A protein and the small-molecule ligand that binds it are described below.
Small molecule (SMILES): CNC(=O)c1ncccn1

Binding-site contacts:
Ligand atom C2 contacts residue PHE116 of chain 1.A at 4.0 Å (hydrophobic).
Ligand atom C1 contacts residue CYS106 of chain 1.A at 4.2 Å (hydrophobic).
Ligand atom C1 contacts residue ILE54 of chain 1.A at 3.9 Å (hydrophobic).
Ligand atom N3 contacts residue ASN110 of chain 1.A at 3.7 Å.
Ligand atom O1 contacts residue ASN110 of chain 1.A at 2.9 Å (h-bond).
Ligand atom N3 contacts residue EDO1 of chain 1.D at 3.2 Å (h-bond).
Ligand atom C5 contacts residue PHE116 of chain 1.A at 4.1 Å (hydrophobic).
Ligand atom C1 contacts residue EDO1 of chain 1.D at 0.3 Å.
Ligand atom C4 contacts residue PHE116 of chain 1.A at 4.0 Å (hydrophobic).
Ligand atom N1 contacts residue PHE116 of chain 1.A at 4.1 Å.
Ligand atom N1 contacts residue VAL59 of chain 1.A at 3.8 Å.
Ligand atom O1 contacts residue EDO1 of chain 1.C at 1.4 Å (h-bond).
Ligand atom N1 contacts residue EDO1 of chain 1.D at 1.0 Å (h-bond).
Ligand atom C4 contacts residue EDO1 of chain 1.C at 2.3 Å.
Ligand atom C3 contacts residue PHE116 of chain 1.A at 3.9 Å (hydrophobic).
Ligand atom N2 contacts residue PHE116 of chain 1.A at 3.7 Å.
Ligand atom C5 contacts residue VAL64 of chain 1.A at 3.8 Å (hydrophobic).
Ligand atom C3 contacts residue EDO1 of chain 1.C at 1.4 Å.
Ligand atom N1 contacts residue ILE54 of chain 1.A at 4.0 Å.
Ligand atom O1 contacts residue EDO1 of chain 1.D at 2.1 Å.
Ligand atom C1 contacts residue PHE55 of chain 1.A at 3.6 Å (hydrophobic).
Ligand atom C2 contacts residue ASN110 of chain 1.A at 3.9 Å.
Ligand atom C1 contacts residue VAL59 of chain 1.A at 4.2 Å (hydrophobic).
Ligand atom C2 contacts residue EDO1 of chain 1.D at 1.4 Å.
Ligand atom C6 contacts residue EDO1 of chain 1.C at 1.0 Å.
Ligand atom C4 contacts residue EDO1 of chain 1.D at 3.5 Å.
Ligand atom C1 contacts residue EDO1 of chain 1.C at 3.7 Å.
Ligand atom C2 contacts residue EDO1 of chain 1.C at 1.7 Å.
Ligand atom N3 contacts residue TYR109 of chain 1.A at 4.1 Å.
Ligand atom N2 contacts residue EDO1 of chain 1.C at 2.1 Å.
Ligand atom O1 contacts residue VAL59 of chain 1.A at 4.1 Å.
Ligand atom C6 contacts residue EDO1 of chain 1.D at 4.2 Å.
Ligand atom C6 contacts residue VAL64 of chain 1.A at 4.0 Å (hydrophobic).
Ligand atom C6 contacts residue PHE116 of chain 1.A at 4.2 Å (hydrophobic).
Ligand atom C2 contacts residue VAL59 of chain 1.A at 3.8 Å (hydrophobic).
Ligand atom N2 contacts residue EDO1 of chain 1.D at 2.2 Å (h-bond).
Ligand atom N1 contacts residue EDO1 of chain 1.C at 3.0 Å (h-bond).
Ligand atom C3 contacts residue EDO1 of chain 1.D at 2.0 Å.
Ligand atom N3 contacts residue EDO1 of chain 1.C at 0.4 Å.
Ligand atom C5 contacts residue EDO1 of chain 1.C at 1.9 Å.

Sequence of chain 1.A:
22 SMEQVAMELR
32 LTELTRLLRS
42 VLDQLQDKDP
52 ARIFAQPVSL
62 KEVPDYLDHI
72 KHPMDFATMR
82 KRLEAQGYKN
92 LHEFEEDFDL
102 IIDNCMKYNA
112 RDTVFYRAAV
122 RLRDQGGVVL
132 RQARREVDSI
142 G